Binding-site contacts:
Ligand atom N5 contacts residue GLY135 of chain 1.D at 3.5 Å (h-bond).
Ligand atom F1 contacts residue PRO111 of chain 1.D at 3.8 Å.
Ligand atom C2 contacts residue LYS71 of chain 1.D at 3.8 Å.
Ligand atom C13 contacts residue ASP137 of chain 1.D at 3.4 Å.
Ligand atom C15 contacts residue ILE51 of chain 1.D at 3.8 Å (hydrophobic).
Ligand atom N2 contacts residue LEU184 of chain 1.D at 3.3 Å.
Ligand atom F2 contacts residue LYS71 of chain 1.D at 3.4 Å.
Ligand atom N3 contacts residue VAL69 of chain 1.D at 3.9 Å.
Ligand atom C8 contacts residue LEU184 of chain 1.D at 3.6 Å (hydrophobic).
Ligand atom C5 contacts residue PHE134 of chain 1.D at 3.7 Å (hydrophobic).
Ligand atom N1 contacts residue ASP132 of chain 1.D at 3.5 Å (salt-bridge).
Ligand atom O1 contacts residue ASP197 of chain 1.D at 3.3 Å (salt-bridge).
Ligand atom F1 contacts residue MET131 of chain 1.D at 3.4 Å.
Ligand atom C17 contacts residue ARG133 of chain 1.D at 3.9 Å.
Ligand atom C18 contacts residue ILE43 of chain 1.D at 3.8 Å (hydrophobic).
Ligand atom C9 contacts residue ILE43 of chain 1.D at 3.9 Å (hydrophobic).
Ligand atom C3 contacts residue VAL196 of chain 1.D at 3.7 Å (hydrophobic).
Ligand atom O1 contacts residue LYS71 of chain 1.D at 2.7 Å (salt-bridge).
Ligand atom C4 contacts residue MET131 of chain 1.D at 3.9 Å (hydrophobic).
Ligand atom C18 contacts residue ARG133 of chain 1.D at 3.4 Å.
Ligand atom O1 contacts residue VAL196 of chain 1.D at 3.6 Å.
Ligand atom C6 contacts residue ASP132 of chain 1.D at 4.0 Å.
Ligand atom C6 contacts residue VAL69 of chain 1.D at 3.9 Å (hydrophobic).
Ligand atom N1 contacts residue VAL69 of chain 1.D at 3.6 Å.
Ligand atom N3 contacts residue ARG133 of chain 1.D at 3.8 Å.
Ligand atom C5 contacts residue MET131 of chain 1.D at 3.9 Å (hydrophobic).
Ligand atom C3 contacts residue LYS71 of chain 1.D at 3.5 Å.
Ligand atom C10 contacts residue PHE134 of chain 1.D at 3.1 Å (hydrophobic).
Ligand atom C7 contacts residue PHE134 of chain 1.D at 3.9 Å (hydrophobic).
Ligand atom C5 contacts residue ASP132 of chain 1.D at 3.5 Å.
Ligand atom C9 contacts residue GLY135 of chain 1.D at 3.8 Å.
Ligand atom N1 contacts residue PHE134 of chain 1.D at 3.9 Å.
Ligand atom C7 contacts residue LEU184 of chain 1.D at 3.6 Å (hydrophobic).
Ligand atom N3 contacts residue PHE134 of chain 1.D at 2.9 Å (h-bond).
Ligand atom C16 contacts residue PHE134 of chain 1.D at 3.6 Å (hydrophobic).
Ligand atom O1 contacts residue GLU83 of chain 1.D at 3.8 Å.
Ligand atom C4 contacts residue VAL196 of chain 1.D at 4.0 Å (hydrophobic).
Ligand atom C16 contacts residue GLY135 of chain 1.D at 3.3 Å.
Ligand atom F2 contacts residue ILE51 of chain 1.D at 3.5 Å.
Ligand atom C10 contacts residue GLY135 of chain 1.D at 4.0 Å.

Sequence of chain 1.D:
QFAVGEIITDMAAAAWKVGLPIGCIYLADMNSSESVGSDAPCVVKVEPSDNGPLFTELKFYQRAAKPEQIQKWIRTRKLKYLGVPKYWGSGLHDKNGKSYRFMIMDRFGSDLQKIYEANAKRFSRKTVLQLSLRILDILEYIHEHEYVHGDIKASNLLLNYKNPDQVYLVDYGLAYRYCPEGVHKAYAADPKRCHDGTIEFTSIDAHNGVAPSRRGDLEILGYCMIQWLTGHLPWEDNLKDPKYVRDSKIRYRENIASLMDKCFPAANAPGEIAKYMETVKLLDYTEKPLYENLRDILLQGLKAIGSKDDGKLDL

This small molecule binds to this protein.
Small molecule (SMILES): C#CCN1C(=O)[C@@H](C)N(CC)c2nc(Nc3cc(F)c(O)c(F)c3)ncc21